Sequence of chain 1.A:
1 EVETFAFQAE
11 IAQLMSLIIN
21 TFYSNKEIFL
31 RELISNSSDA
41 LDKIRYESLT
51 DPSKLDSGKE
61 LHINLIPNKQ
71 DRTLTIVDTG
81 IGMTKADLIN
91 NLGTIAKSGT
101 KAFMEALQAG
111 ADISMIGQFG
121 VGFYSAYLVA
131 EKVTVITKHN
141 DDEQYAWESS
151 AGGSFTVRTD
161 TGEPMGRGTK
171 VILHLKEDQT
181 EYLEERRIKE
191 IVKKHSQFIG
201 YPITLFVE

Binding-site contacts:
Ligand atom N13 contacts residue GLY82 of chain 1.A at 3.9 Å.
Ligand atom C11 contacts residue ASN36 of chain 1.A at 3.6 Å.
Ligand atom O08 contacts residue VAL171 of chain 1.A at 3.6 Å.
Ligand atom C10 contacts residue ALA40 of chain 1.A at 3.8 Å (hydrophobic).
Ligand atom N13 contacts residue THR169 of chain 1.A at 3.2 Å (h-bond).
Ligand atom O14 contacts residue GLY82 of chain 1.A at 3.2 Å (h-bond).
Ligand atom C28 contacts residue ALA40 of chain 1.A at 3.8 Å (hydrophobic).
Ligand atom C22 contacts residue ASN36 of chain 1.A at 3.5 Å.
Ligand atom O14 contacts residue MET83 of chain 1.A at 3.4 Å.
Ligand atom C23 contacts residue ASN36 of chain 1.A at 3.6 Å.
Ligand atom C19 contacts residue GLY93 of chain 1.A at 3.8 Å.
Ligand atom O07 contacts residue SER37 of chain 1.A at 3.9 Å.
Ligand atom C06 contacts residue ASP78 of chain 1.A at 3.5 Å.
Ligand atom O07 contacts residue THR169 of chain 1.A at 3.6 Å.
Ligand atom C21 contacts residue ASN36 of chain 1.A at 3.6 Å.
Ligand atom C05 contacts residue ASN36 of chain 1.A at 3.8 Å.
Ligand atom C02 contacts residue MET83 of chain 1.A at 3.7 Å (hydrophobic).
Ligand atom C12 contacts residue PHE123 of chain 1.A at 3.5 Å (hydrophobic).
Ligand atom C06 contacts residue THR169 of chain 1.A at 3.9 Å.
Ligand atom O27 contacts residue LYS43 of chain 1.A at 3.6 Å.
Ligand atom C04 contacts residue ASN36 of chain 1.A at 3.5 Å.
Ligand atom C19 contacts residue LEU92 of chain 1.A at 3.3 Å (hydrophobic).
Ligand atom N25 contacts residue ILE81 of chain 1.A at 3.7 Å.
Ligand atom N13 contacts residue ALA40 of chain 1.A at 3.8 Å.
Ligand atom C30 contacts residue LYS43 of chain 1.A at 3.7 Å.
Ligand atom C15 contacts residue MET83 of chain 1.A at 3.6 Å (hydrophobic).
Ligand atom O08 contacts residue ASN36 of chain 1.A at 3.5 Å.
Ligand atom O07 contacts residue ASP78 of chain 1.A at 2.7 Å (salt-bridge).
Ligand atom C19 contacts residue THR94 of chain 1.A at 3.5 Å.
Ligand atom O07 contacts residue ALA40 of chain 1.A at 3.2 Å.
Ligand atom C23 contacts residue THR94 of chain 1.A at 3.6 Å.
Ligand atom C18 contacts residue LEU92 of chain 1.A at 3.4 Å (hydrophobic).
Ligand atom N13 contacts residue MET83 of chain 1.A at 3.6 Å.
Ligand atom C15 contacts residue ILE81 of chain 1.A at 3.8 Å (hydrophobic).
Ligand atom C09 contacts residue PHE123 of chain 1.A at 3.7 Å (hydrophobic).
Ligand atom O14 contacts residue ILE81 of chain 1.A at 3.5 Å.
Ligand atom C05 contacts residue ASP78 of chain 1.A at 3.5 Å.
Ligand atom O08 contacts residue LEU33 of chain 1.A at 3.7 Å.
Ligand atom C30 contacts residue ASP39 of chain 1.A at 3.6 Å.
Ligand atom C09 contacts residue ASN36 of chain 1.A at 3.7 Å.

The small molecule below binds the protein below.
Small molecule (SMILES): CC(C)c1cc(-c2noc(NC(=O)C3CC3)c2-c2ccc(CN3CCOCC3)cc2)c(O)cc1O